A small-molecule ligand and the protein it binds are described below.
Small molecule (SMILES): N[C@@H](CO)C(=O)O

Binding-site contacts:
Ligand atom OXT contacts residue GLU481 of chain 1.A at 3.4 Å (salt-bridge).
Ligand atom CB contacts residue TRP409 of chain 1.A at 3.7 Å (hydrophobic).
Ligand atom OG contacts residue A2G1 of chain 1.B at 1.4 Å.
Ligand atom O contacts residue A2G1 of chain 1.B at 3.3 Å.
Ligand atom C contacts residue A2G1 of chain 1.B at 3.3 Å.
Ligand atom OXT contacts residue TRP495 of chain 1.A at 3.3 Å.
Ligand atom C contacts residue TRP482 of chain 1.A at 3.8 Å (hydrophobic).
Ligand atom OG contacts residue TRP409 of chain 1.A at 3.8 Å.
Ligand atom N contacts residue A2G1 of chain 1.B at 4.2 Å.
Ligand atom O contacts residue TRP495 of chain 1.A at 4.5 Å.
Ligand atom O contacts residue TRP482 of chain 1.A at 3.0 Å.
Ligand atom C contacts residue TRP495 of chain 1.A at 4.2 Å (hydrophobic).
Ligand atom C contacts residue GLU481 of chain 1.A at 3.4 Å.
Ligand atom OXT contacts residue TRP482 of chain 1.A at 4.2 Å.
Ligand atom OXT contacts residue A2G1 of chain 1.B at 3.4 Å (h-bond).
Ligand atom CA contacts residue A2G1 of chain 1.B at 3.5 Å.
Ligand atom CB contacts residue A2G1 of chain 1.B at 2.5 Å.
Ligand atom O contacts residue GLU481 of chain 1.A at 2.6 Å (salt-bridge).

Sequence of chain 1.A:
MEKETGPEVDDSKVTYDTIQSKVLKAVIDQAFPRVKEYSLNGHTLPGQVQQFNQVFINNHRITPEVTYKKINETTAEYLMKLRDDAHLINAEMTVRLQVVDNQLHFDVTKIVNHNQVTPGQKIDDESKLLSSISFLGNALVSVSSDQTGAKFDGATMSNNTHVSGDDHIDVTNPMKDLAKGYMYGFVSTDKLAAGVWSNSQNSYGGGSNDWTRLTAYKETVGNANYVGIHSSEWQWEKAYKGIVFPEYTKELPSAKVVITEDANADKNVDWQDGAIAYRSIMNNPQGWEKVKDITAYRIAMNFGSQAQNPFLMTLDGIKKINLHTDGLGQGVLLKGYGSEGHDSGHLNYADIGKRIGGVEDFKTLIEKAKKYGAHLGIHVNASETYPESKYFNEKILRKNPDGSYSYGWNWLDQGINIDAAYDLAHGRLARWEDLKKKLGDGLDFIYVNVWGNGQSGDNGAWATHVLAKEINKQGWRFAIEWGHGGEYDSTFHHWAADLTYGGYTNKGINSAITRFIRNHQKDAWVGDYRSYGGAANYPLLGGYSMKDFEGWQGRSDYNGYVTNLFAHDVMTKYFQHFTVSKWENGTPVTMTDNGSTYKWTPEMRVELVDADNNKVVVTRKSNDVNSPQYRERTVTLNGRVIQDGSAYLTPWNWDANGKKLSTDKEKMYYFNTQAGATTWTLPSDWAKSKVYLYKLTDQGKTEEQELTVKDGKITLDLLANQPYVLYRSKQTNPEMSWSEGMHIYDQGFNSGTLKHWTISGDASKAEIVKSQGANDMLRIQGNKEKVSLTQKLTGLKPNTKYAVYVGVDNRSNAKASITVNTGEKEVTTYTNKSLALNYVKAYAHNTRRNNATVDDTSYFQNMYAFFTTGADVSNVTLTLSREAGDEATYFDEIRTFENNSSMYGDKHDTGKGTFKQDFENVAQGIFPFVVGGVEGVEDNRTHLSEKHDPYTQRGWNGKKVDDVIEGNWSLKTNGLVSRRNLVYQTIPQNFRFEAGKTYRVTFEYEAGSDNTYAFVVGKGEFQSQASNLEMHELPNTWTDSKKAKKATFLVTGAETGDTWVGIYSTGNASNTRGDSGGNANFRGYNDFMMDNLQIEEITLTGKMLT